This protein binds this small molecule.
Small molecule (SMILES): CC(=O)N[C@H]1[C@H](O[C@H]2[C@H](O)[C@@H](NC(C)=O)CO[C@@H]2CO)O[C@H](CO)[C@@H](O[C@@H]2O[C@H](CO)[C@@H](O)[C@H](O)[C@@H]2O)[C@@H]1O

Binding-site contacts:
Ligand atom C5 contacts residue GLY335 of chain 2.A at 3.4 Å.
Ligand atom C7 contacts residue ARG48 of chain 2.A at 3.8 Å.
Ligand atom C8 contacts residue MET42 of chain 2.A at 3.9 Å (hydrophobic).
Ligand atom N2 contacts residue ASN263 of chain 2.A at 3.0 Å (h-bond).
Ligand atom O7 contacts residue ALA45 of chain 2.A at 3.5 Å.
Ligand atom C8 contacts residue LYS41 of chain 2.A at 3.7 Å.
Ligand atom C8 contacts residue SER317 of chain 2.A at 3.8 Å.
Ligand atom C6 contacts residue GLU313 of chain 2.A at 3.7 Å.
Ligand atom C1 contacts residue ASN263 of chain 2.A at 1.4 Å.
Ligand atom C5 contacts residue TYR72 of chain 2.A at 3.5 Å (hydrophobic).
Ligand atom O5 contacts residue GLY335 of chain 2.A at 3.2 Å (h-bond).
Ligand atom O5 contacts residue TYR72 of chain 2.A at 3.5 Å (h-bond).
Ligand atom C8 contacts residue GLU313 of chain 2.A at 3.7 Å.
Ligand atom C6 contacts residue TYR72 of chain 2.A at 3.6 Å (hydrophobic).
Ligand atom N2 contacts residue SER317 of chain 2.A at 3.8 Å.
Ligand atom C5 contacts residue ASN263 of chain 2.A at 3.5 Å.
Ligand atom O3 contacts residue GLY335 of chain 2.A at 3.4 Å.
Ligand atom C7 contacts residue LYS41 of chain 2.A at 3.9 Å.
Ligand atom O6 contacts residue LEU337 of chain 2.A at 3.8 Å.
Ligand atom O5 contacts residue ASN263 of chain 2.A at 2.1 Å (h-bond).
Ligand atom C2 contacts residue GLY335 of chain 2.A at 4.0 Å.
Ligand atom C1 contacts residue GLY335 of chain 2.A at 3.9 Å.
Ligand atom C4 contacts residue GLY335 of chain 2.A at 3.5 Å.
Ligand atom O3 contacts residue LYS41 of chain 2.A at 3.6 Å.
Ligand atom O6 contacts residue ARG48 of chain 2.A at 3.9 Å.
Ligand atom C2 contacts residue ARG48 of chain 2.A at 3.3 Å.
Ligand atom O7 contacts residue ARG48 of chain 2.A at 3.0 Å (salt-bridge).
Ligand atom C2 contacts residue ASN263 of chain 2.A at 2.5 Å.
Ligand atom N2 contacts residue MET42 of chain 2.A at 3.6 Å.
Ligand atom O2 contacts residue GLY335 of chain 2.A at 3.9 Å.
Ligand atom C6 contacts residue GLY335 of chain 2.A at 3.3 Å.
Ligand atom O7 contacts residue ASN263 of chain 2.A at 3.9 Å.
Ligand atom O6 contacts residue GLY335 of chain 2.A at 2.7 Å (h-bond).
Ligand atom C7 contacts residue ASN263 of chain 2.A at 3.7 Å.
Ligand atom C8 contacts residue LYS38 of chain 2.A at 3.6 Å.
Ligand atom O3 contacts residue SER317 of chain 2.A at 3.1 Å (h-bond).
Ligand atom O4 contacts residue GLY335 of chain 2.A at 3.7 Å.
Ligand atom C7 contacts residue SER317 of chain 2.A at 3.9 Å.
Ligand atom C3 contacts residue ASN263 of chain 2.A at 3.7 Å.
Ligand atom C3 contacts residue SER317 of chain 2.A at 4.0 Å.

Sequence of chain 2.A:
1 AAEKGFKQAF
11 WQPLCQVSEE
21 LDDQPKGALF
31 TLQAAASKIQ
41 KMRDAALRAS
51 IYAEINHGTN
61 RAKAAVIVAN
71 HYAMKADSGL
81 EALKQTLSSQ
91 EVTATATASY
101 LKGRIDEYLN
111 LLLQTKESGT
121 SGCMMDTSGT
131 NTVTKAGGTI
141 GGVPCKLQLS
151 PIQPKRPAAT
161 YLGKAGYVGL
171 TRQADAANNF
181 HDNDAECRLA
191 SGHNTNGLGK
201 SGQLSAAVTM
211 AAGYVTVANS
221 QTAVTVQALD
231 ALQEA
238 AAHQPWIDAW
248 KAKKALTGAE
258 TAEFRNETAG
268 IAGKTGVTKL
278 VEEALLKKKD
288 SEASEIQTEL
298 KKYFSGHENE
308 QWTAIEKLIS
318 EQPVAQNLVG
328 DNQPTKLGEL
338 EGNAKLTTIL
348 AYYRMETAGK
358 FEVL